Sequence of chain 1.B:
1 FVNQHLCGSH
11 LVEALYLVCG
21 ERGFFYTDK

This small molecule binds to this protein.
Small molecule (SMILES): Cc1cccc(O)c1

Sequence of chain 1.D:
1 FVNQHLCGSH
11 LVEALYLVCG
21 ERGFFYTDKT

Binding-site contacts:
Ligand atom C4 contacts residue ASP28 of chain 1.B at 3.8 Å.
Ligand atom O1 contacts residue GLU21 of chain 1.D at 4.0 Å.
Ligand atom C5 contacts residue ASP28 of chain 1.B at 3.9 Å.
Ligand atom C5 contacts residue LYS29 of chain 1.B at 4.5 Å.
Ligand atom C1 contacts residue ASP28 of chain 1.B at 3.9 Å.
Ligand atom C7 contacts residue VAL3 of chain 1.A at 3.5 Å (hydrophobic).
Ligand atom C3 contacts residue ASP28 of chain 1.B at 3.6 Å.
Ligand atom C2 contacts residue ASP28 of chain 1.B at 3.8 Å.
Ligand atom O1 contacts residue GLY20 of chain 1.D at 4.0 Å.
Ligand atom O1 contacts residue ASP28 of chain 1.B at 4.4 Å.
Ligand atom O1 contacts residue THR27 of chain 1.B at 3.7 Å.
Ligand atom C1 contacts residue TYR26 of chain 1.B at 4.3 Å (hydrophobic).
Ligand atom C2 contacts residue THR27 of chain 1.B at 4.2 Å.
Ligand atom C6 contacts residue ASP28 of chain 1.B at 4.2 Å.
Ligand atom O1 contacts residue TYR26 of chain 1.B at 3.6 Å.
Ligand atom C2 contacts residue TYR26 of chain 1.B at 3.9 Å (hydrophobic).
Ligand atom O1 contacts residue GLY23 of chain 1.D at 3.6 Å.
Ligand atom C5 contacts residue GLU21 of chain 1.D at 4.0 Å.
Ligand atom C6 contacts residue GLU21 of chain 1.D at 3.1 Å.
Ligand atom C7 contacts residue ASP28 of chain 1.B at 3.5 Å.
Ligand atom C1 contacts residue GLU21 of chain 1.D at 4.0 Å.
Ligand atom C1 contacts residue THR27 of chain 1.B at 4.0 Å.

Sequence of chain 1.A:
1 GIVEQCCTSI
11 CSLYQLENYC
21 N